The small molecule below binds the protein below.
Small molecule (SMILES): CC(=O)N[C@@H]1[C@@H](O)[C@H](O)[C@@H](CO)O[C@H]1O

Sequence of chain 1.B:
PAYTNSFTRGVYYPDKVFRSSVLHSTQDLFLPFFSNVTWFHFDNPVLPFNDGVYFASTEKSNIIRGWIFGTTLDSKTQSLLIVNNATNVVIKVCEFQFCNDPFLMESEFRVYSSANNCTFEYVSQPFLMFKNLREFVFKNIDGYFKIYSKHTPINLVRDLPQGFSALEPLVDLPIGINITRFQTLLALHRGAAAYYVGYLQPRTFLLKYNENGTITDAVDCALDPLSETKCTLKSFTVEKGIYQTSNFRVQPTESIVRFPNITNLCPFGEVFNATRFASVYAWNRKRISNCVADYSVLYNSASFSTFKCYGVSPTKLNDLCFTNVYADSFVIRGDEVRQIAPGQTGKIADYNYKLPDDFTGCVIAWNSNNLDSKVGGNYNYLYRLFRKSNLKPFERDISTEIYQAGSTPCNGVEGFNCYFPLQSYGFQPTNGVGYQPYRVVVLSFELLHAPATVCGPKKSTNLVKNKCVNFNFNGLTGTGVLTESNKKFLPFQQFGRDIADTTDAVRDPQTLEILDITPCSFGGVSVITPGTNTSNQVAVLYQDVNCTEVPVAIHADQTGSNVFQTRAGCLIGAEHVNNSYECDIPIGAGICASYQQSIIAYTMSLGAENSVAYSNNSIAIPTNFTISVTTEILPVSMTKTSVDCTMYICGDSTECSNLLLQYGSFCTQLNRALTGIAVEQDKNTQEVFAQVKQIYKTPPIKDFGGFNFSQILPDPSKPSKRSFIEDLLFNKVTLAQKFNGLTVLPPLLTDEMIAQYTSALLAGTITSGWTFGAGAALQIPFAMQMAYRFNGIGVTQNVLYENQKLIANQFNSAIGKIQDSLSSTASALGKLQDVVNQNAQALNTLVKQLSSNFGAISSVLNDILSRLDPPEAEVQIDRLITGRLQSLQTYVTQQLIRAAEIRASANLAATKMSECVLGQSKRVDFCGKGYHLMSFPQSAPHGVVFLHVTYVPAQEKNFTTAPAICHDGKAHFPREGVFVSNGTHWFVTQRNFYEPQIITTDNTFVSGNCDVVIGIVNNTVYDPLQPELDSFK

Binding-site contacts:
Ligand atom C1 contacts residue ASN603 of chain 1.B at 1.4 Å.
Ligand atom N2 contacts residue ASN603 of chain 1.B at 2.9 Å (h-bond).
Ligand atom O6 contacts residue THR941 of chain 1.B at 4.2 Å.
Ligand atom O7 contacts residue ASN603 of chain 1.B at 3.2 Å (h-bond).
Ligand atom C8 contacts residue ASN603 of chain 1.B at 4.1 Å.
Ligand atom C7 contacts residue ASN603 of chain 1.B at 3.2 Å.
Ligand atom C2 contacts residue ASN603 of chain 1.B at 2.5 Å.
Ligand atom C4 contacts residue ASN603 of chain 1.B at 4.2 Å.
Ligand atom C8 contacts residue THR604 of chain 1.B at 4.5 Å.
Ligand atom C5 contacts residue ASN603 of chain 1.B at 3.7 Å.
Ligand atom C1 contacts residue THR604 of chain 1.B at 4.3 Å.
Ligand atom O5 contacts residue ASN603 of chain 1.B at 2.4 Å (h-bond).
Ligand atom C3 contacts residue ASN603 of chain 1.B at 3.8 Å.